Binding-site contacts:
Ligand atom C2 contacts residue GLY79 of chain 1.A at 3.7 Å.
Ligand atom O22 contacts residue MET159 of chain 1.A at 3.5 Å.
Ligand atom CL16 contacts residue CYS80 of chain 1.A at 3.7 Å.
Ligand atom S20 contacts residue TYR122 of chain 1.A at 3.6 Å (h-bond).
Ligand atom C13 contacts residue CYS80 of chain 1.A at 3.8 Å (hydrophobic).
Ligand atom C31 contacts residue CYS80 of chain 1.A at 3.7 Å (hydrophobic).
Ligand atom C14 contacts residue TYR122 of chain 1.A at 3.7 Å (hydrophobic).
Ligand atom C9 contacts residue ARG83 of chain 1.A at 3.6 Å.
Ligand atom C18 contacts residue LEU125 of chain 1.A at 3.7 Å (hydrophobic).
Ligand atom C1 contacts residue CYS80 of chain 1.A at 3.7 Å (hydrophobic).
Ligand atom C1 contacts residue GLY79 of chain 1.A at 3.6 Å.
Ligand atom C26 contacts residue PHE158 of chain 1.A at 3.6 Å (hydrophobic).
Ligand atom CL32 contacts residue HIS244 of chain 1.A at 3.8 Å.
Ligand atom C13 contacts residue TYR122 of chain 1.A at 3.7 Å (hydrophobic).
Ligand atom O22 contacts residue LYS162 of chain 1.A at 3.5 Å.
Ligand atom O21 contacts residue PHE158 of chain 1.A at 3.7 Å.
Ligand atom CL16 contacts residue SER84 of chain 1.A at 3.8 Å.
Ligand atom C7 contacts residue CYS80 of chain 1.A at 3.7 Å (hydrophobic).
Ligand atom N10 contacts residue ILE136 of chain 1.A at 3.6 Å.
Ligand atom CL16 contacts residue ARG83 of chain 1.A at 3.2 Å.
Ligand atom O21 contacts residue TYR122 of chain 1.A at 3.1 Å (h-bond).
Ligand atom CL29 contacts residue ILE76 of chain 1.A at 3.7 Å.
Ligand atom C12 contacts residue LEU125 of chain 1.A at 3.6 Å (hydrophobic).
Ligand atom CL29 contacts residue PHE77 of chain 1.A at 3.6 Å.
Ligand atom C13 contacts residue LEU125 of chain 1.A at 3.8 Å (hydrophobic).
Ligand atom CL19 contacts residue MET159 of chain 1.A at 3.7 Å.
Ligand atom C14 contacts residue CYS80 of chain 1.A at 3.8 Å (hydrophobic).
Ligand atom C25 contacts residue PHE158 of chain 1.A at 3.5 Å (hydrophobic).
Ligand atom C30 contacts residue PHE158 of chain 1.A at 3.6 Å (hydrophobic).
Ligand atom C12 contacts residue CYS80 of chain 1.A at 3.6 Å (hydrophobic).
Ligand atom C12 contacts residue MET159 of chain 1.A at 3.6 Å (hydrophobic).
Ligand atom C18 contacts residue CYS80 of chain 1.A at 3.8 Å (hydrophobic).
Ligand atom O21 contacts residue HIS244 of chain 1.A at 3.4 Å.
Ligand atom O21 contacts residue LYS162 of chain 1.A at 3.4 Å.
Ligand atom C30 contacts residue CYS80 of chain 1.A at 3.7 Å (hydrophobic).
Ligand atom N23 contacts residue TYR122 of chain 1.A at 2.8 Å (h-bond).
Ligand atom C31 contacts residue PHE158 of chain 1.A at 3.7 Å (hydrophobic).
Ligand atom CL29 contacts residue ALA73 of chain 1.A at 3.8 Å.
Ligand atom CL29 contacts residue PHE155 of chain 1.A at 3.8 Å.
Ligand atom C30 contacts residue PHE77 of chain 1.A at 3.8 Å (hydrophobic).

Sequence of chain 1.A:
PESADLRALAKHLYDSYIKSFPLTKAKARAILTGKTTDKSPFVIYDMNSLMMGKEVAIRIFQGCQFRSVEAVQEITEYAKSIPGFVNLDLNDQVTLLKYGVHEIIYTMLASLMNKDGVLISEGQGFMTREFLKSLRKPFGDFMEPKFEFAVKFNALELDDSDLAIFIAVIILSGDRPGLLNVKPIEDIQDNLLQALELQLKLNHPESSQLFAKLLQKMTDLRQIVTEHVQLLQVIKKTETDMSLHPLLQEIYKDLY

The small molecule below binds the protein below.
Small molecule (SMILES): O=S(=O)(Nc1cc(Cl)c(Oc2cnc3ccccc3c2)c(Cl)c1)c1ccc(Cl)cc1Cl